A protein and the small-molecule ligand that binds it are described below.
Small molecule (SMILES): CC(=O)N[C@H]1[C@H](O[C@H]2[C@H](O)[C@@H](NC(C)=O)CO[C@@H]2CO)O[C@H](CO)[C@@H](O)[C@@H]1O

Sequence of chain 1.C:
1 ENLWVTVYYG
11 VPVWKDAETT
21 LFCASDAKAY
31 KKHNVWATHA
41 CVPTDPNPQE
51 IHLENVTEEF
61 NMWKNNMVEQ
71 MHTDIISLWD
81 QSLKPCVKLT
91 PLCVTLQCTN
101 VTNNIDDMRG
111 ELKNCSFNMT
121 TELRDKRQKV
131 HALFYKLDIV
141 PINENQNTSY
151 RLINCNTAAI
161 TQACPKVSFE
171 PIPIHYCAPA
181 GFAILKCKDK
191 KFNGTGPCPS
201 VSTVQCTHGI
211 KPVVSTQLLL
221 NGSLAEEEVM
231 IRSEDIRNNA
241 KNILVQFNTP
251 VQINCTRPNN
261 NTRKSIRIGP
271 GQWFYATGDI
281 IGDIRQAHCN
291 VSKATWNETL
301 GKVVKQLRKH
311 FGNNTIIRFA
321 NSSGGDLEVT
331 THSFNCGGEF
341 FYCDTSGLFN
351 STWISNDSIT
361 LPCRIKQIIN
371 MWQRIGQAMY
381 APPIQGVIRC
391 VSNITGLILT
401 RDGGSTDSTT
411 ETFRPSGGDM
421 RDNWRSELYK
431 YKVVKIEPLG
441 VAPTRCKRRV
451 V

Binding-site contacts:
Ligand atom C4 contacts residue ASN193 of chain 1.C at 4.2 Å.
Ligand atom C2 contacts residue ASN193 of chain 1.C at 2.4 Å.
Ligand atom O5 contacts residue ASN193 of chain 1.C at 2.4 Å (h-bond).
Ligand atom C2 contacts residue THR195 of chain 1.C at 4.4 Å.
Ligand atom C8 contacts residue GLU234 of chain 1.C at 4.5 Å.
Ligand atom C8 contacts residue TRP63 of chain 1.C at 4.5 Å (hydrophobic).
Ligand atom C8 contacts residue THR195 of chain 1.C at 3.9 Å.
Ligand atom C1 contacts residue THR195 of chain 1.C at 3.9 Å.
Ligand atom C5 contacts residue ASN193 of chain 1.C at 3.7 Å.
Ligand atom N2 contacts residue ASN193 of chain 1.C at 2.9 Å (h-bond).
Ligand atom N2 contacts residue THR195 of chain 1.C at 4.1 Å.
Ligand atom O7 contacts residue ASN193 of chain 1.C at 3.5 Å (h-bond).
Ligand atom C8 contacts residue SER233 of chain 1.C at 3.2 Å.
Ligand atom C8 contacts residue ASN193 of chain 1.C at 4.1 Å.
Ligand atom C7 contacts residue ASN193 of chain 1.C at 3.4 Å.
Ligand atom C3 contacts residue ASN193 of chain 1.C at 3.8 Å.
Ligand atom C1 contacts residue ASN193 of chain 1.C at 1.4 Å.
Ligand atom C7 contacts residue SER233 of chain 1.C at 4.4 Å.